Sequence of chain 1.B:
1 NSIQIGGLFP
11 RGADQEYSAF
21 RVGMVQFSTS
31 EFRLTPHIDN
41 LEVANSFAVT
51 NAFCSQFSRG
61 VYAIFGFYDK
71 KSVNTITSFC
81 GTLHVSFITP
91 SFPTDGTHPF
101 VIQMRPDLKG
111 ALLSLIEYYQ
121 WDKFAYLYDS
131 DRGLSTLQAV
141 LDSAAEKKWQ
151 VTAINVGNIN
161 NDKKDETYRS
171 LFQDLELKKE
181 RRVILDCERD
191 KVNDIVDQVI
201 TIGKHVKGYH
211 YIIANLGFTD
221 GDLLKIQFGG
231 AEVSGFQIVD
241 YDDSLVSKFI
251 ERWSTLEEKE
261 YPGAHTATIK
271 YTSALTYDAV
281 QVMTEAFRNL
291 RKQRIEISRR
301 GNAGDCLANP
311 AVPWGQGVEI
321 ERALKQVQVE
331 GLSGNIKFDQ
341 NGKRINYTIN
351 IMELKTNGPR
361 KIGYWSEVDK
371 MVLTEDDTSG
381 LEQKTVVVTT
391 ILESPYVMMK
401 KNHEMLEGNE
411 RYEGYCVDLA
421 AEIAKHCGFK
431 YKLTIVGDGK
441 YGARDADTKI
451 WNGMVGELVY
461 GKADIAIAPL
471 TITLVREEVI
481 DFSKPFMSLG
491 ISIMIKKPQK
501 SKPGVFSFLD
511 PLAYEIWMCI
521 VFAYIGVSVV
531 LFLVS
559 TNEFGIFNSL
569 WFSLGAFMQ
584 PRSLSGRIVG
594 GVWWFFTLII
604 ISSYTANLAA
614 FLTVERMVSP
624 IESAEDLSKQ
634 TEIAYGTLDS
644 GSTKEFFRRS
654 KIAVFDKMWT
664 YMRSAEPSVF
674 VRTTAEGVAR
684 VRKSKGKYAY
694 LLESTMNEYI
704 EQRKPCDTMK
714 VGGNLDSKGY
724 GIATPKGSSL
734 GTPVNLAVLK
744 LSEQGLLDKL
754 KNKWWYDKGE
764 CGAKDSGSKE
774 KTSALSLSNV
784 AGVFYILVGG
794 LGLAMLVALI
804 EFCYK

Binding-site contacts:
Ligand atom C1 contacts residue ASN346 of chain 1.B at 1.5 Å.
Ligand atom C2 contacts residue ASN335 of chain 1.B at 4.1 Å.
Ligand atom O6 contacts residue ASN335 of chain 1.B at 2.8 Å (h-bond).
Ligand atom C5 contacts residue ASN346 of chain 1.B at 3.5 Å.
Ligand atom C7 contacts residue GLN328 of chain 1.B at 4.4 Å.
Ligand atom O7 contacts residue ASN346 of chain 1.B at 4.4 Å.
Ligand atom C1 contacts residue ASN335 of chain 1.B at 3.7 Å.
Ligand atom O5 contacts residue ASN346 of chain 1.B at 2.2 Å (h-bond).
Ligand atom C2 contacts residue ASN346 of chain 1.B at 2.7 Å.
Ligand atom C2 contacts residue GLN328 of chain 1.B at 4.2 Å.
Ligand atom C7 contacts residue ASN346 of chain 1.B at 4.2 Å.
Ligand atom C4 contacts residue ASN335 of chain 1.B at 3.9 Å.
Ligand atom C6 contacts residue ASN335 of chain 1.B at 3.6 Å.
Ligand atom O5 contacts residue ASN335 of chain 1.B at 2.8 Å (h-bond).
Ligand atom N2 contacts residue ASN346 of chain 1.B at 3.3 Å (h-bond).
Ligand atom O7 contacts residue GLN328 of chain 1.B at 3.3 Å (h-bond).
Ligand atom C4 contacts residue ASN346 of chain 1.B at 4.2 Å.
Ligand atom C5 contacts residue ASN335 of chain 1.B at 3.6 Å.
Ligand atom C3 contacts residue ASN346 of chain 1.B at 4.0 Å.

A protein and the small-molecule ligand that binds it are described below.
Small molecule (SMILES): CC(=O)N[C@@H]1[C@@H](O)[C@H](O)[C@@H](CO)O[C@H]1O